The small molecule below binds the protein below.
Small molecule (SMILES): CN1CC2(CNC(=O)c3c2[nH]c2c3CCc3cnc(-c4ccccc4F)cc3-2)C1

Binding-site contacts:
Ligand atom C3 contacts residue LEU26 of chain 1.A at 3.9 Å (hydrophobic).
Ligand atom C14 contacts residue ALA47 of chain 1.A at 3.6 Å (hydrophobic).
Ligand atom C46 contacts residue LEU28 of chain 1.A at 3.6 Å (hydrophobic).
Ligand atom O50 contacts residue ASP163 of chain 1.A at 3.5 Å.
Ligand atom C17 contacts residue LEU149 of chain 1.A at 3.9 Å (hydrophobic).
Ligand atom C43 contacts residue GLY27 of chain 1.A at 3.7 Å.
Ligand atom C14 contacts residue LEU97 of chain 1.A at 3.6 Å (hydrophobic).
Ligand atom C6 contacts residue CYS96 of chain 1.A at 3.3 Å (hydrophobic).
Ligand atom O50 contacts residue LYS49 of chain 1.A at 3.1 Å (salt-bridge).
Ligand atom C2 contacts residue LEU97 of chain 1.A at 3.3 Å (hydrophobic).
Ligand atom C35 contacts residue ASP163 of chain 1.A at 3.6 Å.
Ligand atom N13 contacts residue GLU95 of chain 1.A at 3.9 Å.
Ligand atom F1 contacts residue LEU97 of chain 1.A at 3.6 Å.
Ligand atom N13 contacts residue ALA47 of chain 1.A at 3.6 Å.
Ligand atom C10 contacts residue LEU97 of chain 1.A at 3.9 Å (hydrophobic).
Ligand atom C2 contacts residue LEU26 of chain 1.A at 3.7 Å (hydrophobic).
Ligand atom C26 contacts residue MET94 of chain 1.A at 3.5 Å (hydrophobic).
Ligand atom C18 contacts residue LEU149 of chain 1.A at 3.9 Å (hydrophobic).
Ligand atom C29 contacts residue MET94 of chain 1.A at 3.7 Å (hydrophobic).
Ligand atom N13 contacts residue CYS96 of chain 1.A at 3.9 Å.
Ligand atom C29 contacts residue VAL74 of chain 1.A at 3.9 Å (hydrophobic).
Ligand atom N33 contacts residue ASP163 of chain 1.A at 3.1 Å (salt-bridge).
Ligand atom C3 contacts residue LEU97 of chain 1.A at 3.3 Å (hydrophobic).
Ligand atom C6 contacts residue ASP98 of chain 1.A at 3.9 Å.
Ligand atom C8 contacts residue ASP98 of chain 1.A at 3.7 Å.
Ligand atom F1 contacts residue LEU26 of chain 1.A at 3.1 Å.
Ligand atom C12 contacts residue LEU97 of chain 1.A at 3.6 Å (hydrophobic).
Ligand atom C8 contacts residue LEU26 of chain 1.A at 4.0 Å (hydrophobic).
Ligand atom N33 contacts residue LYS49 of chain 1.A at 3.9 Å.
Ligand atom N13 contacts residue LEU97 of chain 1.A at 3.0 Å (h-bond).
Ligand atom F1 contacts residue LEU149 of chain 1.A at 4.0 Å.
Ligand atom C39 contacts residue ASN147 of chain 1.A at 3.8 Å.
Ligand atom C43 contacts residue LEU28 of chain 1.A at 3.6 Å (hydrophobic).
Ligand atom C14 contacts residue GLU95 of chain 1.A at 3.4 Å.
Ligand atom C32 contacts residue ASP163 of chain 1.A at 3.9 Å.
Ligand atom C39 contacts residue GLU146 of chain 1.A at 3.6 Å.
Ligand atom C4 contacts residue LEU97 of chain 1.A at 3.6 Å (hydrophobic).
Ligand atom C32 contacts residue LYS49 of chain 1.A at 3.8 Å.
Ligand atom C10 contacts residue LEU26 of chain 1.A at 3.8 Å (hydrophobic).
Ligand atom C4 contacts residue CYS96 of chain 1.A at 3.4 Å (hydrophobic).

Sequence of chain 1.A:
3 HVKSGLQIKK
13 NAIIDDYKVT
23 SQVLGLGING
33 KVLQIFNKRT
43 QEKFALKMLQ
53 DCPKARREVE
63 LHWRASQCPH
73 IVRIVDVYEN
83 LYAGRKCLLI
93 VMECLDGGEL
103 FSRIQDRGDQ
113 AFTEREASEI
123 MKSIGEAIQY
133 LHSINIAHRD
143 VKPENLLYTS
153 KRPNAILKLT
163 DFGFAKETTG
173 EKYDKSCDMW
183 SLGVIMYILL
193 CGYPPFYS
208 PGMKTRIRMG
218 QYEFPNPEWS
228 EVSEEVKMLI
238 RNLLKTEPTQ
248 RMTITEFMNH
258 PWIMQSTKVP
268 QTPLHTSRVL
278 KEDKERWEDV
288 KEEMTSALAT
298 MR